Binding-site contacts:
Ligand atom C7 contacts residue SER88 of chain 1.A at 3.7 Å.
Ligand atom O2 contacts residue HIS248 of chain 1.A at 2.5 Å (h-bond).
Ligand atom C15 contacts residue CYS84 of chain 1.A at 3.6 Å (hydrophobic).
Ligand atom C27 contacts residue GLY83 of chain 1.A at 3.7 Å.
Ligand atom O2 contacts residue TYR272 of chain 1.A at 2.4 Å (h-bond).
Ligand atom C21 contacts residue PHE162 of chain 1.A at 3.7 Å (hydrophobic).
Ligand atom C22 contacts residue SER88 of chain 1.A at 3.6 Å.
Ligand atom C22 contacts residue HIS122 of chain 1.A at 3.2 Å.
Ligand atom C2 contacts residue CYS84 of chain 1.A at 3.6 Å (hydrophobic).
Ligand atom O contacts residue CYS84 of chain 1.A at 3.6 Å.
Ligand atom C12 contacts residue PHE81 of chain 1.A at 3.4 Å (hydrophobic).
Ligand atom C22 contacts residue HIS248 of chain 1.A at 3.5 Å.
Ligand atom C29 contacts residue MET147 of chain 1.A at 3.6 Å (hydrophobic).
Ligand atom C5 contacts residue SER88 of chain 1.A at 3.7 Å.
Ligand atom O3 contacts residue SER88 of chain 1.A at 3.0 Å (h-bond).
Ligand atom N2 contacts residue ILE140 of chain 1.A at 3.6 Å.
Ligand atom C20 contacts residue PHE162 of chain 1.A at 3.7 Å (hydrophobic).
Ligand atom N1 contacts residue HIS248 of chain 1.A at 3.1 Å (h-bond).
Ligand atom C22 contacts residue TYR272 of chain 1.A at 3.2 Å (hydrophobic).
Ligand atom O3 contacts residue LEU268 of chain 1.A at 3.7 Å.
Ligand atom C25 contacts residue ILE140 of chain 1.A at 3.6 Å (hydrophobic).
Ligand atom C26 contacts residue GLY83 of chain 1.A at 3.6 Å.
Ligand atom C11 contacts residue PHE81 of chain 1.A at 3.5 Å (hydrophobic).
Ligand atom C17 contacts residue PHE162 of chain 1.A at 2.5 Å (hydrophobic).
Ligand atom C8 contacts residue SER88 of chain 1.A at 3.4 Å.
Ligand atom C19 contacts residue PHE162 of chain 1.A at 3.3 Å (hydrophobic).
Ligand atom O3 contacts residue TYR272 of chain 1.A at 3.3 Å (h-bond).
Ligand atom O1 contacts residue HIS248 of chain 1.A at 3.5 Å.
Ligand atom O2 contacts residue HIS122 of chain 1.A at 3.5 Å (h-bond).
Ligand atom O1 contacts residue CYS84 of chain 1.A at 3.5 Å (h-bond).
Ligand atom C21 contacts residue CYS84 of chain 1.A at 3.7 Å (hydrophobic).
Ligand atom C18 contacts residue PHE162 of chain 1.A at 2.7 Å (hydrophobic).
Ligand atom C contacts residue MET163 of chain 1.A at 3.5 Å (hydrophobic).
Ligand atom C28 contacts residue MET147 of chain 1.A at 3.4 Å (hydrophobic).
Ligand atom C3 contacts residue CYS84 of chain 1.A at 3.5 Å (hydrophobic).
Ligand atom C13 contacts residue GLN85 of chain 1.A at 3.5 Å.
Ligand atom C19 contacts residue PHE159 of chain 1.A at 3.7 Å (hydrophobic).
Ligand atom O3 contacts residue HIS122 of chain 1.A at 2.6 Å (h-bond).
Ligand atom C8 contacts residue HIS248 of chain 1.A at 3.7 Å.
Ligand atom C16 contacts residue PHE162 of chain 1.A at 3.1 Å (hydrophobic).

Sequence of chain 1.A:
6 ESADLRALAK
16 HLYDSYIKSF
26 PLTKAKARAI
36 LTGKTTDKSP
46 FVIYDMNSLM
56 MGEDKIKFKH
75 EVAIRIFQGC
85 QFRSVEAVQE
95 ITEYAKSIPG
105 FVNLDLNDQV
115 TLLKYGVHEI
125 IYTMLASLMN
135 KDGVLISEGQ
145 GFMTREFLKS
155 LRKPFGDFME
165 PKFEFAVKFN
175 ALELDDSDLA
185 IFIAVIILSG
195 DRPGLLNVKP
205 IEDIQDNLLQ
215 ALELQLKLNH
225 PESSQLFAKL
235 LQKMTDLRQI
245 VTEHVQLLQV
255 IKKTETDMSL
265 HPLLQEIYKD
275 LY

A protein and the small-molecule ligand that binds it are described below.
Small molecule (SMILES): CN(CCOc1ccc(C[C@H](Nc2ccccc2C(=O)c2ccccc2)C(=O)O)cc1)c1ccccn1